Binding-site contacts:
Ligand atom CAK contacts residue TYR183 of chain 1.F at 3.5 Å (hydrophobic).
Ligand atom CAE contacts residue LEU128 of chain 1.F at 3.6 Å (hydrophobic).
Ligand atom CAF contacts residue ALA123 of chain 1.F at 4.0 Å (hydrophobic).
Ligand atom CAI contacts residue ALA224 of chain 1.F at 4.0 Å (hydrophobic).
Ligand atom CAL contacts residue TYR173 of chain 1.F at 3.9 Å (hydrophobic).
Ligand atom CAK contacts residue TYR173 of chain 1.F at 3.9 Å (hydrophobic).
Ligand atom CAQ contacts residue NAP1 of chain 1.X at 3.5 Å.
Ligand atom CAF contacts residue MET186 of chain 1.F at 4.0 Å (hydrophobic).
Ligand atom CAN contacts residue TYR183 of chain 1.F at 3.4 Å (hydrophobic).
Ligand atom OAB contacts residue TYR183 of chain 1.F at 2.6 Å (h-bond).
Ligand atom CAI contacts residue NAP1 of chain 1.X at 3.3 Å.
Ligand atom CAH contacts residue SER223 of chain 1.F at 3.6 Å.
Ligand atom CAD contacts residue MET186 of chain 1.F at 3.7 Å (hydrophobic).
Ligand atom CAA contacts residue PHE230 of chain 1.F at 3.9 Å (hydrophobic).
Ligand atom CAL contacts residue PRO218 of chain 1.F at 4.2 Å (hydrophobic).
Ligand atom OAM contacts residue SER223 of chain 1.F at 3.7 Å.
Ligand atom CAC contacts residue TYR173 of chain 1.F at 3.3 Å (hydrophobic).
Ligand atom CAD contacts residue ALA123 of chain 1.F at 3.7 Å (hydrophobic).
Ligand atom CAF contacts residue ALA121 of chain 1.F at 3.7 Å (hydrophobic).
Ligand atom CAD contacts residue PHE122 of chain 1.F at 4.2 Å (hydrophobic).
Ligand atom CAG contacts residue VAL227 of chain 1.F at 4.0 Å (hydrophobic).
Ligand atom OAM contacts residue NAP1 of chain 1.X at 3.2 Å (h-bond).
Ligand atom CAH contacts residue ALA121 of chain 1.F at 3.8 Å (hydrophobic).
Ligand atom CAI contacts residue PHE230 of chain 1.F at 4.0 Å (hydrophobic).
Ligand atom CAJ contacts residue ALA224 of chain 1.F at 3.7 Å (hydrophobic).
Ligand atom CAP contacts residue SER223 of chain 1.F at 3.7 Å.
Ligand atom CAP contacts residue NAP1 of chain 1.X at 3.7 Å.
Ligand atom CAD contacts residue LEU128 of chain 1.F at 3.9 Å (hydrophobic).
Ligand atom CAL contacts residue PHE230 of chain 1.F at 3.9 Å (hydrophobic).
Ligand atom CAH contacts residue NAP1 of chain 1.X at 3.8 Å.
Ligand atom CAN contacts residue NAP1 of chain 1.X at 3.4 Å.
Ligand atom CAA contacts residue VAL227 of chain 1.F at 3.5 Å (hydrophobic).
Ligand atom CAL contacts residue NAP1 of chain 1.X at 3.3 Å.
Ligand atom CAJ contacts residue NAP1 of chain 1.X at 3.5 Å.
Ligand atom CAC contacts residue PHE230 of chain 1.F at 4.2 Å (hydrophobic).
Ligand atom OAB contacts residue LYS190 of chain 1.F at 3.7 Å.
Ligand atom CAK contacts residue NAP1 of chain 1.X at 3.3 Å.
Ligand atom CAF contacts residue PHE122 of chain 1.F at 3.6 Å (hydrophobic).
Ligand atom CAO contacts residue NAP1 of chain 1.X at 3.4 Å.
Ligand atom OAB contacts residue NAP1 of chain 1.X at 2.5 Å (h-bond).

Sequence of chain 1.F:
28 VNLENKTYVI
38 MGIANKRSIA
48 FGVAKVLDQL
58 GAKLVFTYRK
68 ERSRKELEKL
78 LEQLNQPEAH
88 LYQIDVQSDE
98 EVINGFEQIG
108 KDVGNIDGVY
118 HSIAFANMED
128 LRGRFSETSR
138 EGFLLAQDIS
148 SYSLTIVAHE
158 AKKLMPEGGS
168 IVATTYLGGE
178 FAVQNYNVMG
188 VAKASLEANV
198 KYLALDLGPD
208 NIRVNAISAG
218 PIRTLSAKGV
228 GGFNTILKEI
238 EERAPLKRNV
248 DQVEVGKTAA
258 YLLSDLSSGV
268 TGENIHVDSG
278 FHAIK

The small molecule below binds the protein below.
Small molecule (SMILES): C=CCc1ccc(Oc2ccccc2)c(O)c1